Sequence of chain 1.A:
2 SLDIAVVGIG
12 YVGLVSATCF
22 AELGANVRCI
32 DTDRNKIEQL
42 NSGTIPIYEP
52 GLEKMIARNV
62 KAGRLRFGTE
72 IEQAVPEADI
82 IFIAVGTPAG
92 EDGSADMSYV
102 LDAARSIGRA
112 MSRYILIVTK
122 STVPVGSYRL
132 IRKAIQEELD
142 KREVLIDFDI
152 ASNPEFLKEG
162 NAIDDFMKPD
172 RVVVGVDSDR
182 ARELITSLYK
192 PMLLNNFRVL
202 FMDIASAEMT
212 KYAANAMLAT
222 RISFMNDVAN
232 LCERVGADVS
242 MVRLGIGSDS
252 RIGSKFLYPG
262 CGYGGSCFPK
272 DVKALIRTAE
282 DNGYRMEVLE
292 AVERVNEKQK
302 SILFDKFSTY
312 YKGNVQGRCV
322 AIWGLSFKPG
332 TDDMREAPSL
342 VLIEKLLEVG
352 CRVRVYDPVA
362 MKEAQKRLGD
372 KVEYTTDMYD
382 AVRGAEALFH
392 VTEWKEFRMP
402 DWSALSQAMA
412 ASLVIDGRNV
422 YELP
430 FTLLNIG

Sequence of chain 1.B:
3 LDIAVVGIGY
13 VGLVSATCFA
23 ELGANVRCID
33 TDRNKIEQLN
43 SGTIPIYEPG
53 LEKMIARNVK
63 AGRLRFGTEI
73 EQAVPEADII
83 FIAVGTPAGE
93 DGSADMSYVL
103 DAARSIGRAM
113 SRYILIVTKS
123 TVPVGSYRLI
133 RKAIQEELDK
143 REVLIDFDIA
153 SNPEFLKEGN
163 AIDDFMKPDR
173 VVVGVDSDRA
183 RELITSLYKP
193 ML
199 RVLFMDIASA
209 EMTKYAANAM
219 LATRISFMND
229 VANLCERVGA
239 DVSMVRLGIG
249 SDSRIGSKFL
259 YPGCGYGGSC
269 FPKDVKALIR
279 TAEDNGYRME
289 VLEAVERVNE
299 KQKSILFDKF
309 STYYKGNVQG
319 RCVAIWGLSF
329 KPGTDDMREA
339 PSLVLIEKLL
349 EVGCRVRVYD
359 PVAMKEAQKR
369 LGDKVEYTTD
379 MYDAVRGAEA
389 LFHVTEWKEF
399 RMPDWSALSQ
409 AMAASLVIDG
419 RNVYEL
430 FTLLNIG

This small molecule binds to this protein.
Small molecule (SMILES): O=C(O)[C@H]1O[C@H](O[P](=O)(O)O[P](=O)(O)OC[C@H]2O[C@@H](n3ccc(=O)[nH]c3=O)[C@H](O)[C@@H]2O)[C@H](O)[C@@H](O)[C@@H]1O

Binding-site contacts:
Ligand atom O3' contacts residue ARG252 of chain 1.A at 2.8 Å (salt-bridge).
Ligand atom C5 contacts residue PHE257 of chain 1.B at 3.6 Å (hydrophobic).
Ligand atom O2' contacts residue LYS159 of chain 1.B at 3.6 Å.
Ligand atom C6' contacts residue CYS268 of chain 1.B at 3.1 Å (hydrophobic).
Ligand atom O'P contacts residue GLU156 of chain 1.B at 3.4 Å (salt-bridge).
Ligand atom O'P contacts residue ASN216 of chain 1.B at 3.0 Å (h-bond).
Ligand atom C4' contacts residue LEU158 of chain 1.B at 3.3 Å (hydrophobic).
Ligand atom O4' contacts residue GLU156 of chain 1.B at 3.4 Å (salt-bridge).
Ligand atom O4 contacts residue TYR259 of chain 1.B at 2.9 Å (h-bond).
Ligand atom O'P contacts residue LYS212 of chain 1.B at 3.0 Å (salt-bridge).
Ligand atom O5' contacts residue CYS268 of chain 1.B at 3.3 Å.
Ligand atom C5' contacts residue LEU158 of chain 1.B at 3.3 Å (hydrophobic).
Ligand atom O'Q contacts residue LEU158 of chain 1.B at 3.4 Å (h-bond).
Ligand atom O'Q contacts residue GLU156 of chain 1.B at 2.7 Å (salt-bridge).
Ligand atom O4' contacts residue LEU158 of chain 1.B at 2.7 Å (h-bond).
Ligand atom C2 contacts residue ILE223 of chain 1.B at 3.6 Å (hydrophobic).
Ligand atom O3' contacts residue PHE157 of chain 1.B at 3.4 Å (h-bond).
Ligand atom C6' contacts residue LYS212 of chain 1.B at 3.5 Å.
Ligand atom O4 contacts residue PHE257 of chain 1.B at 3.4 Å.
Ligand atom O3D contacts residue GLY265 of chain 1.B at 3.2 Å (h-bond).
Ligand atom O3B contacts residue LYS159 of chain 1.B at 3.5 Å.
Ligand atom C4' contacts residue LYS212 of chain 1.B at 3.3 Å.
Ligand atom O3D contacts residue PHE328 of chain 1.B at 2.9 Å (h-bond).
Ligand atom C3' contacts residue LEU158 of chain 1.B at 3.5 Å (hydrophobic).
Ligand atom O2A contacts residue PHE257 of chain 1.B at 3.1 Å.
Ligand atom O4' contacts residue LYS212 of chain 1.B at 2.9 Å (salt-bridge).
Ligand atom O4' contacts residue PHE157 of chain 1.B at 3.1 Å.
Ligand atom O'Q contacts residue TYR12 of chain 1.B at 2.6 Å (h-bond).
Ligand atom O2 contacts residue ARG419 of chain 1.B at 3.1 Å (salt-bridge).
Ligand atom C6' contacts residue GLU156 of chain 1.B at 3.3 Å.
Ligand atom O'P contacts residue CYS268 of chain 1.B at 3.4 Å (h-bond).
Ligand atom O2A contacts residue PHE269 of chain 1.B at 3.5 Å.
Ligand atom O4 contacts residue LEU258 of chain 1.B at 3.5 Å (h-bond).
Ligand atom O3A contacts residue LYS329 of chain 1.B at 3.4 Å.
Ligand atom O1A contacts residue LYS329 of chain 1.B at 2.8 Å (salt-bridge).
Ligand atom O4D contacts residue TYR264 of chain 1.B at 3.3 Å.
Ligand atom O'Q contacts residue CYS268 of chain 1.B at 3.2 Å (h-bond).
Ligand atom N1 contacts residue ILE223 of chain 1.B at 3.5 Å.
Ligand atom O2' contacts residue ARG252 of chain 1.A at 2.8 Å (salt-bridge).
Ligand atom N3 contacts residue TYR259 of chain 1.B at 3.0 Å (h-bond).